Binding-site contacts:
Ligand atom C4 contacts residue ASN28 of chain 2.B at 3.7 Å.
Ligand atom C4 contacts residue PHE132 of chain 2.B at 3.6 Å (hydrophobic).
Ligand atom O4 contacts residue PHE132 of chain 2.B at 3.5 Å.
Ligand atom O6 contacts residue ARG135 of chain 2.B at 3.1 Å (salt-bridge).
Ligand atom O1 contacts residue SER130 of chain 2.B at 2.8 Å (h-bond).
Ligand atom O3 contacts residue THR26 of chain 2.B at 3.6 Å.
Ligand atom O3 contacts residue THR27 of chain 2.B at 3.5 Å (h-bond).
Ligand atom C3 contacts residue ASP6 of chain 2.B at 3.3 Å.
Ligand atom O5 contacts residue ALA166 of chain 2.B at 3.5 Å.
Ligand atom P1 contacts residue ARG135 of chain 2.B at 3.8 Å.
Ligand atom O9 contacts residue SER167 of chain 2.B at 2.7 Å (h-bond).
Ligand atom O5 contacts residue SER167 of chain 2.B at 3.0 Å (h-bond).
Ligand atom O1 contacts residue LYS86 of chain 2.B at 3.0 Å (salt-bridge).
Ligand atom O3 contacts residue ASN28 of chain 2.B at 3.2 Å (h-bond).
Ligand atom O10 contacts residue ARG135 of chain 2.B at 2.8 Å (salt-bridge).
Ligand atom C3 contacts residue THR26 of chain 2.B at 3.8 Å.
Ligand atom C1 contacts residue LYS86 of chain 2.B at 2.4 Å.
Ligand atom P1 contacts residue SER167 of chain 2.B at 3.5 Å.
Ligand atom C4 contacts residue LYS86 of chain 2.B at 3.5 Å.
Ligand atom C1 contacts residue THR110 of chain 2.B at 3.4 Å.
Ligand atom O3 contacts residue ASP6 of chain 2.B at 2.7 Å (salt-bridge).
Ligand atom O9 contacts residue ARG169 of chain 2.B at 2.8 Å (salt-bridge).
Ligand atom O4 contacts residue ASN28 of chain 2.B at 2.9 Å (h-bond).
Ligand atom O3 contacts residue LYS86 of chain 2.B at 2.6 Å (salt-bridge).
Ligand atom O6 contacts residue ASN28 of chain 2.B at 3.3 Å (h-bond).
Ligand atom O5 contacts residue ASP6 of chain 2.B at 2.6 Å (salt-bridge).
Ligand atom O4 contacts residue LYS86 of chain 2.B at 3.5 Å (salt-bridge).
Ligand atom O7 contacts residue ARG135 of chain 2.B at 3.3 Å (salt-bridge).
Ligand atom P1 contacts residue ARG169 of chain 2.B at 3.7 Å.
Ligand atom C3 contacts residue LYS86 of chain 2.B at 2.4 Å.
Ligand atom C2 contacts residue LYS86 of chain 2.B at 1.3 Å.
Ligand atom C6 contacts residue PHE132 of chain 2.B at 3.6 Å (hydrophobic).
Ligand atom C5 contacts residue ASN28 of chain 2.B at 3.7 Å.
Ligand atom C5 contacts residue ASP6 of chain 2.B at 3.3 Å.
Ligand atom C1 contacts residue SER130 of chain 2.B at 3.6 Å.
Ligand atom O10 contacts residue SER167 of chain 2.B at 3.6 Å.
Ligand atom O1 contacts residue ASN108 of chain 2.B at 3.2 Å (h-bond).
Ligand atom O10 contacts residue ARG169 of chain 2.B at 2.9 Å (salt-bridge).
Ligand atom O6 contacts residue PHE132 of chain 2.B at 3.4 Å.
Ligand atom O7 contacts residue SER167 of chain 2.B at 3.6 Å.

A small-molecule ligand and the protein it binds are described below.
Small molecule (SMILES): O=C(CO)[C@@H](O)[C@H](O)[C@H](O)[C@H](O)COP(=O)(O)O

Sequence of chain 2.C:
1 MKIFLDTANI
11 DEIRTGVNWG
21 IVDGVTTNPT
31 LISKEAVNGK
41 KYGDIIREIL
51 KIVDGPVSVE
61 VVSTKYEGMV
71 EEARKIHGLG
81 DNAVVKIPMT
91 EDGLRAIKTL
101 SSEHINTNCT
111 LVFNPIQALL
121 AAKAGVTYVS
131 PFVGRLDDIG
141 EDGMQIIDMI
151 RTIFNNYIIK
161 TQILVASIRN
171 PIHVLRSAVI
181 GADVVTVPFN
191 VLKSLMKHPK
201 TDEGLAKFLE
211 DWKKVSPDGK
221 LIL

Sequence of chain 2.B:
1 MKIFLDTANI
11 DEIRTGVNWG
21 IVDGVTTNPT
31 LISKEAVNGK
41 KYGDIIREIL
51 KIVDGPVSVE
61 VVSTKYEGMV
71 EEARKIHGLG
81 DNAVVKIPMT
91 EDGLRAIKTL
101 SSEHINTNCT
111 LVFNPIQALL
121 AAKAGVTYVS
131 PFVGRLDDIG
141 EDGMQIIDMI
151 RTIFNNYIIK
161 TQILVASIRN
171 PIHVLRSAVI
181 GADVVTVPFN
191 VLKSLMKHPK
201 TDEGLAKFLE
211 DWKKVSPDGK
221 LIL